Binding-site contacts:
Ligand atom O3 contacts residue GLU462 of chain 1.A at 3.4 Å (salt-bridge).
Ligand atom O7 contacts residue ASN231 of chain 1.H at 3.2 Å (h-bond).
Ligand atom C4 contacts residue ASN231 of chain 1.H at 4.2 Å.
Ligand atom O4 contacts residue SER456 of chain 1.A at 4.3 Å.
Ligand atom C5 contacts residue ASN231 of chain 1.H at 3.6 Å.
Ligand atom O7 contacts residue GLU462 of chain 1.A at 3.0 Å (salt-bridge).
Ligand atom O3 contacts residue LYS459 of chain 1.A at 4.4 Å.
Ligand atom N2 contacts residue ASN231 of chain 1.H at 2.9 Å (h-bond).
Ligand atom C3 contacts residue ASN231 of chain 1.H at 3.8 Å.
Ligand atom N2 contacts residue GLU462 of chain 1.A at 3.8 Å.
Ligand atom C8 contacts residue ASN231 of chain 1.H at 3.6 Å.
Ligand atom C2 contacts residue GLU462 of chain 1.A at 3.3 Å.
Ligand atom C2 contacts residue ASN231 of chain 1.H at 2.4 Å.
Ligand atom C1 contacts residue ASN231 of chain 1.H at 1.4 Å.
Ligand atom C3 contacts residue GLU462 of chain 1.A at 3.8 Å.
Ligand atom C1 contacts residue GLU462 of chain 1.A at 4.5 Å.
Ligand atom C7 contacts residue GLU462 of chain 1.A at 3.6 Å.
Ligand atom C4 contacts residue GLU462 of chain 1.A at 4.2 Å.
Ligand atom C8 contacts residue GLU462 of chain 1.A at 4.3 Å.
Ligand atom O5 contacts residue ASN231 of chain 1.H at 2.3 Å (h-bond).
Ligand atom C7 contacts residue ASN231 of chain 1.H at 3.1 Å.

Sequence of chain 1.A:
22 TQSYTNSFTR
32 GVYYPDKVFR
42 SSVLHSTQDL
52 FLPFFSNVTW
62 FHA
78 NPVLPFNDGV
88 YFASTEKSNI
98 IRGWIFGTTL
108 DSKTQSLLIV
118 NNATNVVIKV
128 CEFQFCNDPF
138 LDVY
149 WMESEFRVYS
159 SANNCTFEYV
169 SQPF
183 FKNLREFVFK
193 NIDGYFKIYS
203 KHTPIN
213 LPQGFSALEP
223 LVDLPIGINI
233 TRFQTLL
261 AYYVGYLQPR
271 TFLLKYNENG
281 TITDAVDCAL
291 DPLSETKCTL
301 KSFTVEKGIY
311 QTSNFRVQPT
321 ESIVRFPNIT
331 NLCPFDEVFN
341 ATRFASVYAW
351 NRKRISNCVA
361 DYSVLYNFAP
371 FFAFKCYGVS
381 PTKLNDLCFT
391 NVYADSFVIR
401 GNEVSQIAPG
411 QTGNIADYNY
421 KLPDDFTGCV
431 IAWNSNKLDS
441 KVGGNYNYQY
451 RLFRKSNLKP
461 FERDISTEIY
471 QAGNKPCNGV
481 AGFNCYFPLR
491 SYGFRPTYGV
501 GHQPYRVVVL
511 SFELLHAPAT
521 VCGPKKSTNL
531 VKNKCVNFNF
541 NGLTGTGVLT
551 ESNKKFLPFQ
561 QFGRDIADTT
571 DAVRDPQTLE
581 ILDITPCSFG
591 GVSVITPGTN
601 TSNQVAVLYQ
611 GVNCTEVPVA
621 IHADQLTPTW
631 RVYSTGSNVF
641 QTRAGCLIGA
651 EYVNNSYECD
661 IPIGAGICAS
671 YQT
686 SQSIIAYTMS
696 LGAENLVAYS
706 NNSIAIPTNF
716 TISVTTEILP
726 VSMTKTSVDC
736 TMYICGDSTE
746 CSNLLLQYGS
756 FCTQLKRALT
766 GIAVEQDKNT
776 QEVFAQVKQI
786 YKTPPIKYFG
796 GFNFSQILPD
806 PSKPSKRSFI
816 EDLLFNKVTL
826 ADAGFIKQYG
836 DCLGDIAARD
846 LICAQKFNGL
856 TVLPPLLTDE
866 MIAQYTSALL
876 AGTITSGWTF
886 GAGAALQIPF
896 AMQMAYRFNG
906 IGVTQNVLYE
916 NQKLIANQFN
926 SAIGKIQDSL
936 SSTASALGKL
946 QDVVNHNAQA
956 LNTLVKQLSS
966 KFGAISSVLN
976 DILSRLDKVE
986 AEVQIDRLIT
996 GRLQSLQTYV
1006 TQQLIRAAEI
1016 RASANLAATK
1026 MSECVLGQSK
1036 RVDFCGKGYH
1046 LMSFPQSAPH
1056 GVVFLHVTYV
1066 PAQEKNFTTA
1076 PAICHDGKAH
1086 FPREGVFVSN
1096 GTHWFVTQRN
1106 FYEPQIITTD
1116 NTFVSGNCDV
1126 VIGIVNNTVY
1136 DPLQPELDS

Sequence of chain 1.H:
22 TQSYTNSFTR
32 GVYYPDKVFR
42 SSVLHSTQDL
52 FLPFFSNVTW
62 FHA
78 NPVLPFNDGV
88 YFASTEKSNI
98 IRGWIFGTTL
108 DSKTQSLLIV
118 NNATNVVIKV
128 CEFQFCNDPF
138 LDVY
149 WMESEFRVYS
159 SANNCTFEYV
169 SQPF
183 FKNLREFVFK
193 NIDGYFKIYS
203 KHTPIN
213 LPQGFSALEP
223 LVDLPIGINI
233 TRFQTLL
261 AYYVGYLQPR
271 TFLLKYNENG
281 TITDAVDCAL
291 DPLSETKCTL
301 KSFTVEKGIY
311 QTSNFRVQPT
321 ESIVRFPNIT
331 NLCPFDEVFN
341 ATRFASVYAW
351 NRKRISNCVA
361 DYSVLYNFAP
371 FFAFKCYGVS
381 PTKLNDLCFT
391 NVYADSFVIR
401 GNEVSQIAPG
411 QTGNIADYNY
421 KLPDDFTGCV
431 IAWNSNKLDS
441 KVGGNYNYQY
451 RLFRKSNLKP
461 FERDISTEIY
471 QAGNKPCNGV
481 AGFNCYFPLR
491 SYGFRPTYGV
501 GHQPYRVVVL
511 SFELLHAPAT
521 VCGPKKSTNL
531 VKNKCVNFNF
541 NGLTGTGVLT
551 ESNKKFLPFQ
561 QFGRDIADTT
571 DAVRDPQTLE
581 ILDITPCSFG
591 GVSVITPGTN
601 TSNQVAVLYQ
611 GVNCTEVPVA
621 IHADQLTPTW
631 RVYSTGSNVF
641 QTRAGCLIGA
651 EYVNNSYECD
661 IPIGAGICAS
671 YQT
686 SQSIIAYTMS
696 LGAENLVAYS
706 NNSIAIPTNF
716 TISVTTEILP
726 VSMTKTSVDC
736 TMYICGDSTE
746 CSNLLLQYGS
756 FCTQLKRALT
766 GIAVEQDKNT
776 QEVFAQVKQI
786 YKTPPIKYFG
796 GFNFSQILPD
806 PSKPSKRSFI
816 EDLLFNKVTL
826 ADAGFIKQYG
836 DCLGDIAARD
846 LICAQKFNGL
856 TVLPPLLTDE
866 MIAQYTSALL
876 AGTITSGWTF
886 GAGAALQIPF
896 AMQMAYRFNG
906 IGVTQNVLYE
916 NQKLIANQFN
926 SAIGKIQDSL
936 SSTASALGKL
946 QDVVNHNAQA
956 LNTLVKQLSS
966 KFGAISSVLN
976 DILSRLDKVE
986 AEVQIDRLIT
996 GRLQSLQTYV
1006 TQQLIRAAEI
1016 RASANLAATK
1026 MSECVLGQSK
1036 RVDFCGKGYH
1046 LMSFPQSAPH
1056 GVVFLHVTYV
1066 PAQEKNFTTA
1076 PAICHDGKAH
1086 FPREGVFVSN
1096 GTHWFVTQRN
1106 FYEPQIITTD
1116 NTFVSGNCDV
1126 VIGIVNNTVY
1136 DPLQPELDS

A small-molecule ligand and the protein it binds are described below.
Small molecule (SMILES): CC(=O)N[C@@H]1[C@@H](O)[C@H](O)[C@@H](CO)O[C@H]1O